Sequence of chain 1.A:
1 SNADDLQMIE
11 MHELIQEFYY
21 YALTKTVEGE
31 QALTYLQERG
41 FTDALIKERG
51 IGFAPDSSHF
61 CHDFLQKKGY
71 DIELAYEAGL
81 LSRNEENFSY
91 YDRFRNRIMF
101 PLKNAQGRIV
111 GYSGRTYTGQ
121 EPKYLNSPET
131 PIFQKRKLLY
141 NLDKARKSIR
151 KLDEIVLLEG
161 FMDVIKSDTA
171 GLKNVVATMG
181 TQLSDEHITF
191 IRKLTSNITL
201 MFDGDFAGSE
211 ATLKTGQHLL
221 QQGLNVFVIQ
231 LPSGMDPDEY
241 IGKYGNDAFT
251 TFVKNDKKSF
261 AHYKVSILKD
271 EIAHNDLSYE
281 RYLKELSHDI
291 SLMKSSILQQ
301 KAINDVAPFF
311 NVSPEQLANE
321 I

Binding-site contacts:
Ligand atom PB contacts residue MN1 of chain 1.D at 3.6 Å.
Ligand atom O2C contacts residue ASP205 of chain 1.A at 2.8 Å (salt-bridge).
Ligand atom C5 contacts residue LYS123 of chain 1.A at 3.8 Å.
Ligand atom PB contacts residue TYR124 of chain 1.A at 3.8 Å.
Ligand atom O3C contacts residue MN1 of chain 1.E at 3.6 Å.
Ligand atom N2 contacts residue GLU121 of chain 1.A at 2.8 Å (salt-bridge).
Ligand atom N9 contacts residue LYS123 of chain 1.A at 3.7 Å.
Ligand atom N1 contacts residue GLU121 of chain 1.A at 2.5 Å (salt-bridge).
Ligand atom O5' contacts residue LYS123 of chain 1.A at 3.5 Å (salt-bridge).
Ligand atom C6 contacts residue GLU121 of chain 1.A at 3.4 Å.
Ligand atom O3B contacts residue MN1 of chain 1.D at 2.4 Å.
Ligand atom O2B contacts residue ARG115 of chain 1.A at 2.7 Å (salt-bridge).
Ligand atom C6 contacts residue LYS123 of chain 1.A at 3.6 Å.
Ligand atom PD contacts residue MN1 of chain 1.E at 3.6 Å.
Ligand atom PB contacts residue ARG115 of chain 1.A at 3.6 Å.
Ligand atom O6 contacts residue GLU121 of chain 1.A at 3.4 Å (salt-bridge).
Ligand atom O2A contacts residue ASP236 of chain 1.A at 3.9 Å.
Ligand atom O2B contacts residue ARG39 of chain 1.A at 2.8 Å (salt-bridge).
Ligand atom O4' contacts residue LYS123 of chain 1.A at 2.6 Å (salt-bridge).
Ligand atom O2A contacts residue MN1 of chain 1.D at 2.5 Å.
Ligand atom C4' contacts residue LYS123 of chain 1.A at 3.7 Å.
Ligand atom O1D contacts residue ALA207 of chain 1.A at 3.3 Å.
Ligand atom O6 contacts residue PRO122 of chain 1.A at 3.7 Å.
Ligand atom O6 contacts residue LYS123 of chain 1.A at 3.1 Å (salt-bridge).
Ligand atom O1B contacts residue LYS123 of chain 1.A at 3.0 Å (salt-bridge).
Ligand atom C4 contacts residue LYS123 of chain 1.A at 3.8 Å.
Ligand atom O1D contacts residue ASP205 of chain 1.A at 3.1 Å (salt-bridge).
Ligand atom O2C contacts residue MN1 of chain 1.E at 2.6 Å.
Ligand atom O3B contacts residue ARG39 of chain 1.A at 2.3 Å (salt-bridge).
Ligand atom PC contacts residue MN1 of chain 1.E at 3.6 Å.
Ligand atom O3A contacts residue TYR124 of chain 1.A at 3.5 Å.
Ligand atom PB contacts residue ARG39 of chain 1.A at 3.2 Å.
Ligand atom O2B contacts residue TYR124 of chain 1.A at 2.9 Å (h-bond).
Ligand atom O3A contacts residue LYS123 of chain 1.A at 3.7 Å.
Ligand atom C1' contacts residue LYS123 of chain 1.A at 3.5 Å.
Ligand atom O1D contacts residue MN1 of chain 1.E at 2.5 Å.
Ligand atom O1B contacts residue ARG115 of chain 1.A at 3.3 Å (salt-bridge).
Ligand atom O2D contacts residue ALA207 of chain 1.A at 3.9 Å.
Ligand atom C2 contacts residue GLU121 of chain 1.A at 3.4 Å.
Ligand atom PA contacts residue MN1 of chain 1.D at 3.6 Å.

This protein binds this small molecule.
Small molecule (SMILES): Nc1nc2c(ncn2[C@@H]2O[C@H](CO[P](=O)(O)OP(=O)(O)O)[C@@H](O[P](=O)(O)OP(=O)(O)O)[C@H]2O)c(=O)[nH]1